Binding-site contacts:
Ligand atom C8 contacts residue ASN58 of chain 1.G at 4.5 Å.
Ligand atom C2 contacts residue ASN58 of chain 1.G at 2.5 Å.
Ligand atom O7 contacts residue GLY16 of chain 1.J at 3.5 Å.
Ligand atom O5 contacts residue ASN58 of chain 1.G at 2.3 Å (h-bond).
Ligand atom C8 contacts residue SER17 of chain 1.J at 3.8 Å.
Ligand atom O7 contacts residue SER17 of chain 1.J at 3.0 Å (h-bond).
Ligand atom C7 contacts residue GLY16 of chain 1.J at 4.4 Å.
Ligand atom N2 contacts residue ASN58 of chain 1.G at 2.9 Å (h-bond).
Ligand atom C7 contacts residue GLU57 of chain 1.G at 4.2 Å.
Ligand atom C7 contacts residue ASN58 of chain 1.G at 3.3 Å.
Ligand atom C3 contacts residue ASN58 of chain 1.G at 3.8 Å.
Ligand atom N2 contacts residue GLU57 of chain 1.G at 4.2 Å.
Ligand atom C7 contacts residue SER17 of chain 1.J at 3.7 Å.
Ligand atom C5 contacts residue ASN58 of chain 1.G at 3.6 Å.
Ligand atom C8 contacts residue GLU57 of chain 1.G at 3.5 Å.
Ligand atom O7 contacts residue ASN58 of chain 1.G at 3.3 Å (h-bond).
Ligand atom C4 contacts residue ASN58 of chain 1.G at 4.2 Å.
Ligand atom C1 contacts residue ASN58 of chain 1.G at 1.4 Å.
Ligand atom O6 contacts residue ASN58 of chain 1.G at 4.2 Å.

The small molecule below binds the protein below.
Small molecule (SMILES): CC(=O)N[C@H]1[C@H](O[C@H]2[C@H](O)[C@@H](NC(C)=O)CO[C@@H]2CO)O[C@H](CO)[C@@H](O)[C@@H]1O

Sequence of chain 1.J:
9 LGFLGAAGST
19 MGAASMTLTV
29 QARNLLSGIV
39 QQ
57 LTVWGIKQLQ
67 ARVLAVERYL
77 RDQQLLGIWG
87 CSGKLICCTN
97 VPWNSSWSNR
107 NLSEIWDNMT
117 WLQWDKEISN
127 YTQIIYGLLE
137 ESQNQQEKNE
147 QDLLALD

Sequence of chain 1.G:
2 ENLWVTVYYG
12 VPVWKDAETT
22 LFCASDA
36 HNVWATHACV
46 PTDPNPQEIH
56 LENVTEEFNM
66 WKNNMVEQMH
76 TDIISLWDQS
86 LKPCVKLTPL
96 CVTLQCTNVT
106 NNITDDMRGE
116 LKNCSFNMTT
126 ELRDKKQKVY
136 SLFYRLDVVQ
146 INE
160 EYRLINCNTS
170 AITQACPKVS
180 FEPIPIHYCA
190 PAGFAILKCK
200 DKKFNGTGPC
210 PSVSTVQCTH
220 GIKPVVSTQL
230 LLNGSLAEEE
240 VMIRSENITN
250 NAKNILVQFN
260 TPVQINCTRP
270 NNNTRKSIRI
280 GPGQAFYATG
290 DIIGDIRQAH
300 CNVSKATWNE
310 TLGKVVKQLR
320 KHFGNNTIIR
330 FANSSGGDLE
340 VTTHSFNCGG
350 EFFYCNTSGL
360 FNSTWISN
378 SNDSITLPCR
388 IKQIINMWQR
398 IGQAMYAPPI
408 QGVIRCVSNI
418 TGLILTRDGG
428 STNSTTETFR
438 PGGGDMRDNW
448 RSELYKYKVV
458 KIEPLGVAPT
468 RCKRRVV